This protein binds this small molecule.
Small molecule (SMILES): CC(=O)N[C@@H]1[C@@H](O)[C@H](O)[C@@H](CO)O[C@H]1O

Binding-site contacts:
Ligand atom O4 contacts residue ARG14 of chain 5.A at 4.1 Å.
Ligand atom C5 contacts residue ASN57 of chain 5.A at 3.7 Å.
Ligand atom C5 contacts residue ARG14 of chain 5.A at 4.0 Å.
Ligand atom O7 contacts residue ASN57 of chain 5.A at 4.1 Å.
Ligand atom C1 contacts residue ARG14 of chain 5.A at 3.9 Å.
Ligand atom C8 contacts residue ASN57 of chain 5.A at 3.8 Å.
Ligand atom N2 contacts residue ASN57 of chain 5.A at 2.8 Å (h-bond).
Ligand atom C1 contacts residue ASN57 of chain 5.A at 1.5 Å.
Ligand atom C2 contacts residue ASN57 of chain 5.A at 2.3 Å.
Ligand atom O5 contacts residue ARG14 of chain 5.A at 4.2 Å.
Ligand atom O5 contacts residue ASN57 of chain 5.A at 2.4 Å (h-bond).
Ligand atom C7 contacts residue ASN57 of chain 5.A at 3.4 Å.
Ligand atom C3 contacts residue ASN57 of chain 5.A at 3.7 Å.
Ligand atom C4 contacts residue ASN57 of chain 5.A at 4.2 Å.

Sequence of chain 5.A:
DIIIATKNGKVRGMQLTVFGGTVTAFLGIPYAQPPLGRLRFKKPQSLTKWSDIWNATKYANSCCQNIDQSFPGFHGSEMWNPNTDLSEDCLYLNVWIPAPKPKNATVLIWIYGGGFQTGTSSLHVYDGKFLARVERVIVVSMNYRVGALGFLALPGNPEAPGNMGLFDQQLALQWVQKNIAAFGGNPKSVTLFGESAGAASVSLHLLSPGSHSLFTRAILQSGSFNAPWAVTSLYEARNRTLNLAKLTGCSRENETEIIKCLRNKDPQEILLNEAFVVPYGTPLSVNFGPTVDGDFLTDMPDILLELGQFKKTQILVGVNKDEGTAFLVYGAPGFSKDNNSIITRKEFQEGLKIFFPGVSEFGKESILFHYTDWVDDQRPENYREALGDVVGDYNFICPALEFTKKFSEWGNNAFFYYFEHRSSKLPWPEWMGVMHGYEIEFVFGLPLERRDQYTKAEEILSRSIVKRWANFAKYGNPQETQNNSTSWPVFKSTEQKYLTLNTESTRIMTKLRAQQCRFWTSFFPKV